Sequence of chain 1.B:
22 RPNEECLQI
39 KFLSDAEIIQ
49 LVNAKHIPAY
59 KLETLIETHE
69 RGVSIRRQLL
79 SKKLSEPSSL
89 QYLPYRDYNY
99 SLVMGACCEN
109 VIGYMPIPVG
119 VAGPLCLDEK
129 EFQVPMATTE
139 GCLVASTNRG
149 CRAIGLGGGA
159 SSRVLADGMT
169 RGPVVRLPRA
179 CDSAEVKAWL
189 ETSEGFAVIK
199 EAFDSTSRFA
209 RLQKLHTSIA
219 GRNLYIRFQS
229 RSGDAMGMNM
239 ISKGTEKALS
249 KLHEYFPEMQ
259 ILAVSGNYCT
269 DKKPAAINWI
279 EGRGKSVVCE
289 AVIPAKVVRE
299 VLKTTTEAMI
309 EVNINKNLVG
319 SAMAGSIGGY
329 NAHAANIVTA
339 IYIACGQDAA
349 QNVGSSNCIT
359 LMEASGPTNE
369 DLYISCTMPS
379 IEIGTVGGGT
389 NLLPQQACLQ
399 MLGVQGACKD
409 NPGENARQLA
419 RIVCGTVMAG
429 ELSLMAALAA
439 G

This small molecule binds to this protein.
Small molecule (SMILES): CC[C@H](C)C(=O)O[C@H]1CCC=C2C=C[C@H](C)[C@H](CC[C@@H](O)C[C@@H](O)CC(=O)O)[C@H]21

Binding-site contacts:
Ligand atom C2 contacts residue ASP269 of chain 1.A at 3.9 Å.
Ligand atom C7 contacts residue GLU138 of chain 1.B at 3.9 Å.
Ligand atom C8 contacts residue LEU432 of chain 1.B at 3.9 Å (hydrophobic).
Ligand atom C2 contacts residue ALA330 of chain 1.B at 3.5 Å (hydrophobic).
Ligand atom C2 contacts residue LYS271 of chain 1.A at 3.6 Å.
Ligand atom C3 contacts residue ASP269 of chain 1.A at 3.5 Å.
Ligand atom C9A contacts residue LEU141 of chain 1.B at 3.7 Å (hydrophobic).
Ligand atom O1A contacts residue LYS314 of chain 1.B at 3.4 Å (salt-bridge).
Ligand atom O5 contacts residue LYS270 of chain 1.A at 2.7 Å (salt-bridge).
Ligand atom C22 contacts residue VAL262 of chain 1.A at 3.3 Å (hydrophobic).
Ligand atom C1 contacts residue LYS314 of chain 1.B at 3.3 Å.
Ligand atom C1 contacts residue ALA330 of chain 1.B at 3.7 Å (hydrophobic).
Ligand atom C5 contacts residue LYS270 of chain 1.A at 3.9 Å.
Ligand atom O1B contacts residue LEU432 of chain 1.B at 3.9 Å.
Ligand atom O1A contacts residue ASP269 of chain 1.A at 4.0 Å.
Ligand atom C20 contacts residue LEU436 of chain 1.B at 3.9 Å (hydrophobic).
Ligand atom O3 contacts residue MET236 of chain 1.A at 3.5 Å.
Ligand atom O1A contacts residue LYS271 of chain 1.A at 3.0 Å (salt-bridge).
Ligand atom C4 contacts residue ASP269 of chain 1.A at 3.3 Å.
Ligand atom O1B contacts residue ALA330 of chain 1.B at 3.9 Å.
Ligand atom O1A contacts residue ARG169 of chain 1.A at 3.8 Å.
Ligand atom C6 contacts residue ASN334 of chain 1.B at 3.7 Å.
Ligand atom O1B contacts residue LYS314 of chain 1.B at 2.6 Å (salt-bridge).
Ligand atom O1B contacts residue SER263 of chain 1.A at 3.4 Å (h-bond).
Ligand atom C9A contacts residue HIS331 of chain 1.B at 3.9 Å.
Ligand atom C5 contacts residue ASN334 of chain 1.B at 3.7 Å.
Ligand atom C5 contacts residue GLU138 of chain 1.B at 3.8 Å.
Ligand atom C1 contacts residue LYS271 of chain 1.A at 3.4 Å.
Ligand atom C11 contacts residue SER144 of chain 1.B at 3.5 Å.
Ligand atom C10 contacts residue LEU432 of chain 1.B at 3.9 Å (hydrophobic).
Ligand atom O1A contacts residue SER263 of chain 1.A at 2.6 Å (h-bond).
Ligand atom C9 contacts residue HIS331 of chain 1.B at 3.8 Å.
Ligand atom O5 contacts residue GLU138 of chain 1.B at 2.6 Å (salt-bridge).
Ligand atom O3 contacts residue ARG169 of chain 1.A at 3.1 Å (salt-bridge).
Ligand atom O1A contacts residue ASN265 of chain 1.A at 3.7 Å.
Ligand atom O5 contacts residue ASN334 of chain 1.B at 3.0 Å (h-bond).
Ligand atom C10 contacts residue SER144 of chain 1.B at 3.3 Å.
Ligand atom C4 contacts residue ASN334 of chain 1.B at 3.8 Å.
Ligand atom C1 contacts residue SER263 of chain 1.A at 3.4 Å.
Ligand atom O3 contacts residue ASP269 of chain 1.A at 2.7 Å (salt-bridge).

Sequence of chain 1.A:
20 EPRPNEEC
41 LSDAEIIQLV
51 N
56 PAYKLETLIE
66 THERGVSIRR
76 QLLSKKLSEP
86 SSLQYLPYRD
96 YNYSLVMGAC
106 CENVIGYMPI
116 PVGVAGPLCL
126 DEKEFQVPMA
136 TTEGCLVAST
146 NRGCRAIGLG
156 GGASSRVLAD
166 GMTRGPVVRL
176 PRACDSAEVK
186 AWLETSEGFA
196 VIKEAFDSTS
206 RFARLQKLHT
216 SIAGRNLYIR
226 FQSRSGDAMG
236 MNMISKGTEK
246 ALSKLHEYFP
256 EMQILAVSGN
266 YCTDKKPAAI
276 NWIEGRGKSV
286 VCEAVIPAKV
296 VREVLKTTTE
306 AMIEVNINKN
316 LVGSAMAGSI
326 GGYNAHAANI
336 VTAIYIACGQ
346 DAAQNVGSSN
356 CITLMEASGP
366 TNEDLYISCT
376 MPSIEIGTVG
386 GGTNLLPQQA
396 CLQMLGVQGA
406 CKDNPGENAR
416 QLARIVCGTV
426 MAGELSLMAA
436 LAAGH